Binding-site contacts:
Ligand atom O6 contacts residue ARG33 of chain 1.C at 3.6 Å.
Ligand atom O5 contacts residue TYR33 of chain 1.D at 3.5 Å (h-bond).
Ligand atom O5 contacts residue TYR98 of chain 1.C at 3.5 Å (h-bond).
Ligand atom O5 contacts residue LYS56 of chain 1.D at 2.7 Å (salt-bridge).
Ligand atom C1 contacts residue PHE105 of chain 1.D at 3.9 Å (hydrophobic).
Ligand atom O8 contacts residue ARG33 of chain 1.C at 3.9 Å.
Ligand atom C7 contacts residue LYS56 of chain 1.D at 3.6 Å.
Ligand atom C5 contacts residue SER97 of chain 1.C at 3.3 Å.
Ligand atom C3 contacts residue LYS56 of chain 1.D at 3.9 Å.
Ligand atom O5 contacts residue PHE105 of chain 1.D at 3.3 Å.
Ligand atom O5 contacts residue SER97 of chain 1.C at 2.6 Å (h-bond).
Ligand atom C1 contacts residue LYS56 of chain 1.D at 4.0 Å.
Ligand atom O1A contacts residue TYR33 of chain 1.D at 2.8 Å (h-bond).
Ligand atom O4 contacts residue ARG101 of chain 1.C at 3.1 Å (salt-bridge).
Ligand atom O1A contacts residue PHE105 of chain 1.D at 3.2 Å.
Ligand atom O4 contacts residue PHE105 of chain 1.D at 3.9 Å.
Ligand atom C7 contacts residue TYR98 of chain 1.C at 3.0 Å (hydrophobic).
Ligand atom C1 contacts residue ARG52 of chain 1.D at 3.6 Å.
Ligand atom C2 contacts residue LYS56 of chain 1.D at 3.8 Å.
Ligand atom C3 contacts residue PHE105 of chain 1.D at 3.7 Å (hydrophobic).
Ligand atom O1B contacts residue ARG52 of chain 1.D at 3.1 Å (salt-bridge).
Ligand atom O4 contacts residue ASP109 of chain 1.D at 2.8 Å (salt-bridge).
Ligand atom O6 contacts residue LYS56 of chain 1.D at 3.2 Å (salt-bridge).
Ligand atom C5 contacts residue LYS56 of chain 1.D at 3.8 Å.
Ligand atom C6 contacts residue LYS56 of chain 1.D at 3.8 Å.
Ligand atom O4 contacts residue SER97 of chain 1.C at 3.5 Å (h-bond).
Ligand atom O7 contacts residue TYR98 of chain 1.C at 2.9 Å (h-bond).
Ligand atom C3 contacts residue ARG101 of chain 1.C at 3.9 Å.
Ligand atom O1B contacts residue ASN31 of chain 1.C at 3.5 Å (h-bond).
Ligand atom O5 contacts residue ARG101 of chain 1.C at 3.5 Å (salt-bridge).
Ligand atom C5 contacts residue PHE105 of chain 1.D at 3.9 Å (hydrophobic).
Ligand atom O1A contacts residue ARG52 of chain 1.D at 2.9 Å (salt-bridge).
Ligand atom C5 contacts residue ARG33 of chain 1.C at 3.8 Å.
Ligand atom C7 contacts residue ARG33 of chain 1.C at 4.0 Å.
Ligand atom C8 contacts residue TYR98 of chain 1.C at 3.8 Å (hydrophobic).
Ligand atom O1B contacts residue ARG33 of chain 1.C at 3.5 Å (salt-bridge).
Ligand atom O5 contacts residue ARG33 of chain 1.C at 2.6 Å (salt-bridge).
Ligand atom O4 contacts residue MET102 of chain 1.D at 3.7 Å.
Ligand atom C4 contacts residue ASP109 of chain 1.D at 3.9 Å.
Ligand atom O1B contacts residue LYS56 of chain 1.D at 3.2 Å (salt-bridge).

Sequence of chain 1.C:
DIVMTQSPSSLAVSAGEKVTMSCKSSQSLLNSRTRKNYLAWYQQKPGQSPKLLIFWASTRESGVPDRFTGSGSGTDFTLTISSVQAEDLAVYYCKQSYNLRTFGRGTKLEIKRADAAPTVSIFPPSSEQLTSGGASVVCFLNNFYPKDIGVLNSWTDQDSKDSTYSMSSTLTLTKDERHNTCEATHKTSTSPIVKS

This small molecule binds to this protein.
Small molecule (SMILES): C=CCO[C@]1(C(=O)O)C[C@@H](O[C@]2(C(=O)O)C[C@@H](O[C@]3(C(=O)O)C[C@@H](O)[C@@H](O)[C@@H]([C@H](O)CO)O3)[C@@H](O)[C@@H]([C@H](O)CO)O2)[C@@H](O)[C@@H]([C@H](O)CO)O1

Sequence of chain 1.D:
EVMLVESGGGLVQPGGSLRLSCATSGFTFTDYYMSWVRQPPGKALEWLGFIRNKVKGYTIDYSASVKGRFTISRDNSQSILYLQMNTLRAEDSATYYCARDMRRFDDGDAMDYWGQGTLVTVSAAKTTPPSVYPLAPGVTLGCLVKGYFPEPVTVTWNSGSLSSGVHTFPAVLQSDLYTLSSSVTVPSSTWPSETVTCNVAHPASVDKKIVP